A protein and the small-molecule ligand that binds it are described below.
Small molecule (SMILES): CC(=O)N[C@H]1[C@H](O[C@H]2[C@H](O)[C@@H](NC(C)=O)CO[C@@H]2CO)O[C@H](CO)[C@@H](O)[C@@H]1O

Sequence of chain 1.D:
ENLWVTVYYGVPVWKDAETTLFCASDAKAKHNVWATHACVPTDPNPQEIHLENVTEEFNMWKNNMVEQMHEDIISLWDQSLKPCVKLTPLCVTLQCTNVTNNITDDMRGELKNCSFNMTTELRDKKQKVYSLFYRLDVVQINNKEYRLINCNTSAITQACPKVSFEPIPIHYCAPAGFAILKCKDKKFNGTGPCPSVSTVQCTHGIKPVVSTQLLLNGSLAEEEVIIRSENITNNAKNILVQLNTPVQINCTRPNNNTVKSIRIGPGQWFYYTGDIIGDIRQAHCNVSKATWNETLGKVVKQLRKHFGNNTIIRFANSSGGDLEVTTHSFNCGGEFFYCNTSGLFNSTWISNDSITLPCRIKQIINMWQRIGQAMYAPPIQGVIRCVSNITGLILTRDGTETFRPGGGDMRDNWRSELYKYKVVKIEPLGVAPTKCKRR

Binding-site contacts:
Ligand atom N2 contacts residue ASN265 of chain 1.D at 2.9 Å (h-bond).
Ligand atom O7 contacts residue ASN265 of chain 1.D at 3.1 Å (h-bond).
Ligand atom C8 contacts residue SER303 of chain 1.D at 3.8 Å.
Ligand atom C2 contacts residue ASN265 of chain 1.D at 2.5 Å.
Ligand atom C5 contacts residue ASN265 of chain 1.D at 3.6 Å.
Ligand atom C3 contacts residue GLN263 of chain 1.D at 4.3 Å.
Ligand atom C1 contacts residue ASN265 of chain 1.D at 1.4 Å.
Ligand atom O5 contacts residue ASN265 of chain 1.D at 2.4 Å (h-bond).
Ligand atom O6 contacts residue ARG412 of chain 1.D at 2.6 Å (salt-bridge).
Ligand atom C1 contacts residue ARG412 of chain 1.D at 4.1 Å.
Ligand atom O7 contacts residue ASN301 of chain 1.D at 3.8 Å.
Ligand atom C4 contacts residue ASN265 of chain 1.D at 4.2 Å.
Ligand atom C8 contacts residue ASN301 of chain 1.D at 4.0 Å.
Ligand atom C8 contacts residue ASN265 of chain 1.D at 4.4 Å.
Ligand atom C5 contacts residue ARG412 of chain 1.D at 4.2 Å.
Ligand atom C8 contacts residue VAL302 of chain 1.D at 4.1 Å (hydrophobic).
Ligand atom O5 contacts residue ARG412 of chain 1.D at 3.4 Å (salt-bridge).
Ligand atom C3 contacts residue ASN265 of chain 1.D at 3.8 Å.
Ligand atom C7 contacts residue ASN301 of chain 1.D at 4.3 Å.
Ligand atom C6 contacts residue ARG412 of chain 1.D at 3.6 Å.
Ligand atom C8 contacts residue SER381 of chain 1.D at 4.1 Å.
Ligand atom C7 contacts residue ASN265 of chain 1.D at 3.2 Å.